This protein binds this small molecule.
Small molecule (SMILES): CC(=O)N[C@H]1[C@H](O[C@H]2[C@H](O)[C@@H](NC(C)=O)CO[C@@H]2CO[C@H]2O[C@@H](C)[C@@H](O)[C@@H](O)[C@@H]2O)O[C@H](CO)[C@@H](O)[C@@H]1O

Sequence of chain 2.A:
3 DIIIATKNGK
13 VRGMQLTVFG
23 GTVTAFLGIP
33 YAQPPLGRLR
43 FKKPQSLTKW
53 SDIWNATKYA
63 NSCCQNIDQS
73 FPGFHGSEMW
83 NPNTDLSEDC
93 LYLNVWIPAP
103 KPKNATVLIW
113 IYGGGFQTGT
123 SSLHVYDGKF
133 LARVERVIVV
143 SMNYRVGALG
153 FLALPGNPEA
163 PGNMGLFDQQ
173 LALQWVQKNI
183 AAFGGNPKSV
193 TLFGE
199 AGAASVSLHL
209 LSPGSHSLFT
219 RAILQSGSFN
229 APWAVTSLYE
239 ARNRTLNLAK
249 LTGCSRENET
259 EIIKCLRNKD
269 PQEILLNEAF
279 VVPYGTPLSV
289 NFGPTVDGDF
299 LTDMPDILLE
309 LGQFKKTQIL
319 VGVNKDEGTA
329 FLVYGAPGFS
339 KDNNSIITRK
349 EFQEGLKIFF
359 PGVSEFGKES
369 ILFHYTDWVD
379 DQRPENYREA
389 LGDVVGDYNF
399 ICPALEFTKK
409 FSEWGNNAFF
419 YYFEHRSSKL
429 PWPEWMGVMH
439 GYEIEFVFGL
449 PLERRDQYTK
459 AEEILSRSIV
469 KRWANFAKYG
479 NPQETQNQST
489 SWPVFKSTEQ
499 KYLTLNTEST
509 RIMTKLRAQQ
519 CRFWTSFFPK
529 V

Binding-site contacts:
Ligand atom O3 contacts residue VAL280 of chain 2.A at 4.1 Å.
Ligand atom C3 contacts residue PRO281 of chain 2.A at 4.5 Å (hydrophobic).
Ligand atom O5 contacts residue ASN245 of chain 2.A at 3.1 Å (h-bond).
Ligand atom O5 contacts residue ASN245 of chain 2.A at 4.1 Å.
Ligand atom C1 contacts residue ASN241 of chain 2.A at 1.5 Å.
Ligand atom C6 contacts residue LEU249 of chain 2.A at 3.8 Å (hydrophobic).
Ligand atom C3 contacts residue PHE278 of chain 2.A at 3.5 Å (hydrophobic).
Ligand atom C3 contacts residue ASN245 of chain 2.A at 4.4 Å.
Ligand atom C7 contacts residue ASN241 of chain 2.A at 3.6 Å.
Ligand atom C4 contacts residue ASN245 of chain 2.A at 4.3 Å.
Ligand atom C5 contacts residue ASN241 of chain 2.A at 3.7 Å.
Ligand atom C8 contacts residue PRO281 of chain 2.A at 3.5 Å (hydrophobic).
Ligand atom C5 contacts residue LEU249 of chain 2.A at 4.4 Å (hydrophobic).
Ligand atom C4 contacts residue PHE278 of chain 2.A at 3.2 Å (hydrophobic).
Ligand atom O4 contacts residue LEU249 of chain 2.A at 3.9 Å.
Ligand atom O6 contacts residue ASN245 of chain 2.A at 4.1 Å.
Ligand atom O2 contacts residue PRO281 of chain 2.A at 3.6 Å.
Ligand atom C4 contacts residue LEU249 of chain 2.A at 4.2 Å (hydrophobic).
Ligand atom C6 contacts residue LYS248 of chain 2.A at 4.1 Å.
Ligand atom C1 contacts residue ASN245 of chain 2.A at 4.0 Å.
Ligand atom O3 contacts residue PRO281 of chain 2.A at 4.0 Å.
Ligand atom C5 contacts residue PHE278 of chain 2.A at 4.4 Å (hydrophobic).
Ligand atom C7 contacts residue PRO281 of chain 2.A at 4.5 Å (hydrophobic).
Ligand atom C3 contacts residue ASN241 of chain 2.A at 3.9 Å.
Ligand atom O4 contacts residue PHE278 of chain 2.A at 3.7 Å.
Ligand atom O3 contacts residue PRO281 of chain 2.A at 4.0 Å.
Ligand atom O5 contacts residue ASN241 of chain 2.A at 2.4 Å (h-bond).
Ligand atom C4 contacts residue ASN241 of chain 2.A at 4.3 Å.
Ligand atom C2 contacts residue ASN241 of chain 2.A at 2.5 Å.
Ligand atom C6 contacts residue ASN245 of chain 2.A at 3.5 Å.
Ligand atom O7 contacts residue ASN241 of chain 2.A at 3.6 Å (h-bond).
Ligand atom C5 contacts residue ASN245 of chain 2.A at 3.6 Å.
Ligand atom N2 contacts residue ASN241 of chain 2.A at 3.0 Å (h-bond).
Ligand atom O3 contacts residue PHE278 of chain 2.A at 3.6 Å (h-bond).
Ligand atom C1 contacts residue ASN245 of chain 2.A at 3.7 Å.
Ligand atom C6 contacts residue ASN245 of chain 2.A at 3.9 Å.
Ligand atom C5 contacts residue ASN245 of chain 2.A at 3.9 Å.